Binding-site contacts:
Ligand atom O11 contacts residue HIS163 of chain 1.A at 2.6 Å (h-bond).
Ligand atom C10 contacts residue HIS163 of chain 1.A at 3.6 Å.
Ligand atom O01 contacts residue GLY143 of chain 1.A at 3.5 Å (h-bond).
Ligand atom O11 contacts residue PHE140 of chain 1.A at 3.5 Å.
Ligand atom C21 contacts residue GLU166 of chain 1.A at 3.7 Å.
Ligand atom N09 contacts residue GLU166 of chain 1.A at 3.0 Å (salt-bridge).
Ligand atom N12 contacts residue CYS145 of chain 1.A at 2.9 Å (h-bond).
Ligand atom C06 contacts residue ASN142 of chain 1.A at 3.7 Å.
Ligand atom C17 contacts residue HIS41 of chain 1.A at 3.5 Å.
Ligand atom C10 contacts residue GLU166 of chain 1.A at 3.5 Å.
Ligand atom O01 contacts residue CYS145 of chain 1.A at 2.5 Å (h-bond).
Ligand atom O31 contacts residue LEU167 of chain 1.A at 3.6 Å.
Ligand atom C14 contacts residue HIS164 of chain 1.A at 3.6 Å.
Ligand atom C07 contacts residue LEU141 of chain 1.A at 3.7 Å (hydrophobic).
Ligand atom O33 contacts residue GLU166 of chain 1.A at 2.9 Å (salt-bridge).
Ligand atom C30 contacts residue GLN192 of chain 1.A at 3.3 Å.
Ligand atom C22 contacts residue GLU166 of chain 1.A at 3.5 Å.
Ligand atom C04 contacts residue CYS145 of chain 1.A at 3.2 Å (hydrophobic).
Ligand atom O33 contacts residue MET165 of chain 1.A at 3.2 Å.
Ligand atom C28 contacts residue THR190 of chain 1.A at 3.2 Å.
Ligand atom C29 contacts residue GLN192 of chain 1.A at 3.4 Å.
Ligand atom C23 contacts residue GLU166 of chain 1.A at 3.7 Å.
Ligand atom C07 contacts residue ASN142 of chain 1.A at 3.2 Å.
Ligand atom O32 contacts residue GLN189 of chain 1.A at 3.4 Å.
Ligand atom C17 contacts residue MET49 of chain 1.A at 3.5 Å (hydrophobic).
Ligand atom O11 contacts residue GLU166 of chain 1.A at 3.6 Å.
Ligand atom O11 contacts residue HIS172 of chain 1.A at 3.7 Å.
Ligand atom C29 contacts residue PRO168 of chain 1.A at 3.6 Å (hydrophobic).
Ligand atom C29 contacts residue THR190 of chain 1.A at 3.0 Å.
Ligand atom C30 contacts residue LEU167 of chain 1.A at 3.4 Å (hydrophobic).
Ligand atom O31 contacts residue GLU166 of chain 1.A at 3.5 Å (salt-bridge).
Ligand atom N25 contacts residue GLU166 of chain 1.A at 2.9 Å (salt-bridge).
Ligand atom C02 contacts residue CYS145 of chain 1.A at 1.8 Å (hydrophobic).
Ligand atom C30 contacts residue PRO168 of chain 1.A at 3.5 Å (hydrophobic).
Ligand atom C15 contacts residue MET49 of chain 1.A at 3.7 Å (hydrophobic).
Ligand atom N12 contacts residue HIS164 of chain 1.A at 3.0 Å (h-bond).
Ligand atom O01 contacts residue SER144 of chain 1.A at 3.5 Å (h-bond).
Ligand atom N09 contacts residue PHE140 of chain 1.A at 3.0 Å (h-bond).
Ligand atom C03 contacts residue CYS145 of chain 1.A at 2.7 Å (hydrophobic).
Ligand atom C02 contacts residue HIS41 of chain 1.A at 3.7 Å.

Sequence of chain 1.A:
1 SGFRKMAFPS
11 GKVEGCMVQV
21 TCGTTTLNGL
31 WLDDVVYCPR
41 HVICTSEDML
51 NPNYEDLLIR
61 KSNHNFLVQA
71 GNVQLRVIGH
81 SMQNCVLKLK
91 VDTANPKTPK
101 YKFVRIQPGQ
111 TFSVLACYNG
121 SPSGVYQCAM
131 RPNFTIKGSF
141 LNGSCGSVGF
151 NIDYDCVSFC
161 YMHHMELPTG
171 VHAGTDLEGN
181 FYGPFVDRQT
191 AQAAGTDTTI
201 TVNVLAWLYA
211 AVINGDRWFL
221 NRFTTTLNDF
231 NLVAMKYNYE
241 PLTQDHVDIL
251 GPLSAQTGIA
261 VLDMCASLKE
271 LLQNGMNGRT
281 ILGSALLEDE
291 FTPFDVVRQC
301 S

This protein binds this small molecule.
Small molecule (SMILES): CC(C)C[C@H](NC(=O)[C@@H](NC(=O)c1ccco1)C(C)C)C(=O)N[C@H](C=O)C[C@@H]1CCCNC1=O